Binding-site contacts:
Ligand atom O3 contacts residue TRP269 of chain 1.C at 4.2 Å.
Ligand atom C5 contacts residue ASN327 of chain 1.C at 3.2 Å.
Ligand atom C4 contacts residue ASN327 of chain 1.C at 3.5 Å.
Ligand atom O4 contacts residue PHE179 of chain 1.C at 4.2 Å.
Ligand atom C9 contacts residue SAH1 of chain 1.I at 3.7 Å.
Ligand atom C2 contacts residue PHE179 of chain 1.C at 4.4 Å (hydrophobic).
Ligand atom C4 contacts residue PHE179 of chain 1.C at 3.9 Å (hydrophobic).
Ligand atom C6 contacts residue TYR326 of chain 1.C at 3.6 Å (hydrophobic).
Ligand atom C5 contacts residue PHE179 of chain 1.C at 4.1 Å (hydrophobic).
Ligand atom C2 contacts residue MET183 of chain 1.C at 3.7 Å (hydrophobic).
Ligand atom O4 contacts residue PHE166 of chain 1.C at 3.8 Å.
Ligand atom C10 contacts residue ALA134 of chain 1.C at 3.5 Å (hydrophobic).
Ligand atom C7 contacts residue LEU322 of chain 1.C at 4.0 Å (hydrophobic).
Ligand atom C4 contacts residue ASP273 of chain 1.C at 3.7 Å.
Ligand atom C10 contacts residue LEU133 of chain 1.C at 4.1 Å (hydrophobic).
Ligand atom O4 contacts residue MET323 of chain 1.C at 4.2 Å.
Ligand atom C5 contacts residue TYR326 of chain 1.C at 4.1 Å (hydrophobic).
Ligand atom C9 contacts residue HIS272 of chain 1.C at 3.4 Å.
Ligand atom O3 contacts residue HIS272 of chain 1.C at 3.9 Å.
Ligand atom O4 contacts residue ASP273 of chain 1.C at 3.2 Å (salt-bridge).
Ligand atom C9 contacts residue TRP269 of chain 1.C at 3.4 Å (hydrophobic).
Ligand atom C3 contacts residue PHE179 of chain 1.C at 4.0 Å (hydrophobic).
Ligand atom C9 contacts residue ASP273 of chain 1.C at 2.1 Å.
Ligand atom C8 contacts residue TYR326 of chain 1.C at 3.6 Å (hydrophobic).
Ligand atom C10 contacts residue LEU139 of chain 1.C at 3.5 Å (hydrophobic).
Ligand atom O3 contacts residue MET183 of chain 1.C at 4.3 Å.
Ligand atom C8 contacts residue LEU322 of chain 1.C at 3.8 Å (hydrophobic).
Ligand atom C8 contacts residue LEU139 of chain 1.C at 4.4 Å (hydrophobic).
Ligand atom O3 contacts residue SAH1 of chain 1.I at 3.7 Å.
Ligand atom C3 contacts residue MET183 of chain 1.C at 4.4 Å (hydrophobic).
Ligand atom C1 contacts residue MET183 of chain 1.C at 4.4 Å (hydrophobic).
Ligand atom C7 contacts residue PHE130 of chain 1.C at 4.3 Å (hydrophobic).
Ligand atom C10 contacts residue TYR326 of chain 1.C at 4.0 Å (hydrophobic).
Ligand atom O4 contacts residue ASN327 of chain 1.C at 3.1 Å (h-bond).
Ligand atom O3 contacts residue ASP273 of chain 1.C at 3.4 Å (salt-bridge).
Ligand atom C6 contacts residue ASN327 of chain 1.C at 4.3 Å.
Ligand atom C4 contacts residue MET323 of chain 1.C at 4.3 Å (hydrophobic).
Ligand atom O3 contacts residue PHE179 of chain 1.C at 4.1 Å.
Ligand atom C5 contacts residue ILE165 of chain 1.C at 4.0 Å (hydrophobic).
Ligand atom C3 contacts residue ASP273 of chain 1.C at 3.8 Å.

Sequence of chain 1.C:
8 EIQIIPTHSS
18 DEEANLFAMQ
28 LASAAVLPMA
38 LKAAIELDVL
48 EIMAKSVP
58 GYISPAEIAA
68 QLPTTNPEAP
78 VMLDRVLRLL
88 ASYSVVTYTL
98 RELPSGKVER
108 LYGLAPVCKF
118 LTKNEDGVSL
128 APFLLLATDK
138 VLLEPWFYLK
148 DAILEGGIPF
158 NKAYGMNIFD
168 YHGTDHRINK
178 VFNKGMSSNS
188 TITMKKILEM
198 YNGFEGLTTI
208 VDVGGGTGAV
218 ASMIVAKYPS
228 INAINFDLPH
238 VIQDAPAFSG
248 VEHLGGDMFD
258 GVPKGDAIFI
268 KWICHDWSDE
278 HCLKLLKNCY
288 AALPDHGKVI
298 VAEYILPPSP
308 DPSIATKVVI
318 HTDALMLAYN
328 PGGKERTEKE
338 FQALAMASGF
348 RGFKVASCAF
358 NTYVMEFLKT

This small molecule binds to this protein.
Small molecule (SMILES): C/C=C/c1ccc(O)c(OC)c1